The small molecule below binds the protein below.
Small molecule (SMILES): CC(=O)N[C@@H]1[C@@H](O)[C@H](O)[C@@H](CO)O[C@H]1O

Binding-site contacts:
Ligand atom N2 contacts residue ASN50 of chain 1.A at 4.2 Å.
Ligand atom C8 contacts residue VAL48 of chain 1.A at 3.3 Å (hydrophobic).
Ligand atom C8 contacts residue ASN55 of chain 1.A at 4.0 Å.
Ligand atom C8 contacts residue SER57 of chain 1.A at 3.7 Å.
Ligand atom C5 contacts residue ASN55 of chain 1.A at 4.2 Å.
Ligand atom O7 contacts residue SER56 of chain 1.A at 3.4 Å (h-bond).
Ligand atom C3 contacts residue ASN55 of chain 1.A at 4.2 Å.
Ligand atom N2 contacts residue ASN55 of chain 1.A at 3.3 Å (h-bond).
Ligand atom C2 contacts residue ASN55 of chain 1.A at 2.8 Å.
Ligand atom C7 contacts residue SER56 of chain 1.A at 4.0 Å.
Ligand atom C8 contacts residue GLU37 of chain 1.A at 4.3 Å.
Ligand atom C8 contacts residue SER56 of chain 1.A at 4.1 Å.
Ligand atom C8 contacts residue PHE49 of chain 1.A at 4.4 Å (hydrophobic).
Ligand atom C7 contacts residue SER57 of chain 1.A at 3.7 Å.
Ligand atom C8 contacts residue ASN50 of chain 1.A at 4.2 Å.
Ligand atom C7 contacts residue VAL48 of chain 1.A at 4.4 Å (hydrophobic).
Ligand atom O7 contacts residue SER57 of chain 1.A at 2.8 Å (h-bond).
Ligand atom C1 contacts residue ASN55 of chain 1.A at 2.6 Å.
Ligand atom O7 contacts residue ASN55 of chain 1.A at 3.8 Å.
Ligand atom C7 contacts residue ASN55 of chain 1.A at 3.8 Å.
Ligand atom O5 contacts residue ASN55 of chain 1.A at 2.9 Å (h-bond).

Sequence of chain 1.A:
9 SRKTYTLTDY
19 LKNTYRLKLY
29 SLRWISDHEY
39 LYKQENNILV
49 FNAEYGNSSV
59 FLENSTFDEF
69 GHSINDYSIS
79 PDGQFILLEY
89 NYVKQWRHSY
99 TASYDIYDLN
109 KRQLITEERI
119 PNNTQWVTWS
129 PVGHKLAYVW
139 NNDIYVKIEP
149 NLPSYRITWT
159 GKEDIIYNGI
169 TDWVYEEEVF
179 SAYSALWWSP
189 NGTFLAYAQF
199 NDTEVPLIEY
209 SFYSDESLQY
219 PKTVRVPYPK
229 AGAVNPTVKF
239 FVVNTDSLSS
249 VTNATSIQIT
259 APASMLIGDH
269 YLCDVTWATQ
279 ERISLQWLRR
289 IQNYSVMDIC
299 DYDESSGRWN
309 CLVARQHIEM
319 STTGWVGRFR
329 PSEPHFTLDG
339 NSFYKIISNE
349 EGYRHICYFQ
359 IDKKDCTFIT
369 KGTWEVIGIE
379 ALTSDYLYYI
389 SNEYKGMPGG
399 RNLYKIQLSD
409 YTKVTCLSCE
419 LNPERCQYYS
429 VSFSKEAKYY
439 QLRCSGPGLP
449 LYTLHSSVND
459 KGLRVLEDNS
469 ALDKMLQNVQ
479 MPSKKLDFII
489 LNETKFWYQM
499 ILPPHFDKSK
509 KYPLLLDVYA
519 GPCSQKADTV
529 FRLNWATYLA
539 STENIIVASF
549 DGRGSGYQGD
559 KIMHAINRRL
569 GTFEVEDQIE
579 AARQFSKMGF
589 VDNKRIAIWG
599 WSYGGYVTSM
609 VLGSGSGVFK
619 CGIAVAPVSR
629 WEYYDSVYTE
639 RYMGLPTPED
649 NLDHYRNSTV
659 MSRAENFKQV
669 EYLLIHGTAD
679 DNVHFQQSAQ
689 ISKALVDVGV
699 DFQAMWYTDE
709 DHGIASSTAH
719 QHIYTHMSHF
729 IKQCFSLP